The protein below binds the small molecule below.
Small molecule (SMILES): CC(C)C[C@H](NC(=O)[C@H](Cc1ccc(O)cc1)NC(=O)[C@H](CCC(N)=O)NC(=O)CN)C(=O)O

Binding-site contacts:
Ligand atom CB contacts residue SER146 of chain 1.C at 3.8 Å.
Ligand atom CD1 contacts residue ARG26 of chain 1.D at 3.7 Å.
Ligand atom CZ contacts residue GLY23 of chain 1.D at 3.7 Å.
Ligand atom N contacts residue SER146 of chain 1.C at 3.5 Å (h-bond).
Ligand atom N contacts residue ASP144 of chain 1.C at 2.8 Å (salt-bridge).
Ligand atom CD1 contacts residue ALA27 of chain 1.D at 3.8 Å (hydrophobic).
Ligand atom C contacts residue ASN45 of chain 1.D at 3.8 Å.
Ligand atom O contacts residue SER146 of chain 1.C at 3.3 Å (h-bond).
Ligand atom NE2 contacts residue ILE147 of chain 1.C at 2.3 Å (h-bond).
Ligand atom CB contacts residue ARG26 of chain 1.D at 3.4 Å.
Ligand atom CZ contacts residue ARG26 of chain 1.D at 3.7 Å.
Ligand atom CD contacts residue ILE147 of chain 1.C at 3.1 Å (hydrophobic).
Ligand atom CD1 contacts residue GLY23 of chain 1.D at 3.5 Å.
Ligand atom CE1 contacts residue GLY23 of chain 1.D at 3.0 Å.
Ligand atom CD1 contacts residue PRO46 of chain 1.D at 3.7 Å (hydrophobic).
Ligand atom CA contacts residue LYS28 of chain 1.D at 3.7 Å.
Ligand atom OH contacts residue GLU119 of chain 1.D at 3.6 Å.
Ligand atom CA contacts residue SER146 of chain 1.C at 3.3 Å.
Ligand atom O contacts residue GLY66 of chain 1.D at 3.7 Å.
Ligand atom OH contacts residue ARG26 of chain 1.D at 3.4 Å (salt-bridge).
Ligand atom N contacts residue SER146 of chain 1.C at 3.4 Å (h-bond).
Ligand atom OXT contacts residue LYS52 of chain 1.D at 3.8 Å.
Ligand atom CG contacts residue ARG26 of chain 1.D at 3.3 Å.
Ligand atom CB contacts residue LYS28 of chain 1.D at 3.5 Å.
Ligand atom OH contacts residue GLY23 of chain 1.D at 3.9 Å.
Ligand atom O contacts residue LYS67 of chain 1.D at 3.2 Å.
Ligand atom CB contacts residue ALA27 of chain 1.D at 3.8 Å (hydrophobic).
Ligand atom O contacts residue PHE68 of chain 1.D at 2.8 Å (h-bond).
Ligand atom OE1 contacts residue ILE147 of chain 1.C at 3.7 Å.
Ligand atom O contacts residue GLY66 of chain 1.D at 3.4 Å (h-bond).
Ligand atom CA contacts residue ASP144 of chain 1.C at 3.5 Å.
Ligand atom CG contacts residue PHE68 of chain 1.D at 3.6 Å (hydrophobic).
Ligand atom CD1 contacts residue GLY66 of chain 1.D at 3.5 Å.
Ligand atom C contacts residue SER146 of chain 1.C at 3.0 Å.
Ligand atom O contacts residue LYS52 of chain 1.D at 3.8 Å.
Ligand atom CD1 contacts residue LYS67 of chain 1.D at 3.9 Å.
Ligand atom CA contacts residue GLY66 of chain 1.D at 3.4 Å.
Ligand atom CD2 contacts residue ARG26 of chain 1.D at 3.6 Å.
Ligand atom CE2 contacts residue ARG26 of chain 1.D at 3.7 Å.
Ligand atom OXT contacts residue ASN45 of chain 1.D at 2.8 Å (h-bond).

Sequence of chain 1.D:
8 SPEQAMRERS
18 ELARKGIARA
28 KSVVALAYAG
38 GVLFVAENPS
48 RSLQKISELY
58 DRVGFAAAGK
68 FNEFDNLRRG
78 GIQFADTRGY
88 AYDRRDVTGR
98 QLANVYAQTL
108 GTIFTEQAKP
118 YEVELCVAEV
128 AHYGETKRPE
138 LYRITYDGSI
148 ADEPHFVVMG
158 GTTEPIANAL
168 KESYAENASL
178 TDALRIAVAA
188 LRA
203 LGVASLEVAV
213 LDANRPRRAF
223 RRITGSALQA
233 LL

Sequence of chain 1.C:
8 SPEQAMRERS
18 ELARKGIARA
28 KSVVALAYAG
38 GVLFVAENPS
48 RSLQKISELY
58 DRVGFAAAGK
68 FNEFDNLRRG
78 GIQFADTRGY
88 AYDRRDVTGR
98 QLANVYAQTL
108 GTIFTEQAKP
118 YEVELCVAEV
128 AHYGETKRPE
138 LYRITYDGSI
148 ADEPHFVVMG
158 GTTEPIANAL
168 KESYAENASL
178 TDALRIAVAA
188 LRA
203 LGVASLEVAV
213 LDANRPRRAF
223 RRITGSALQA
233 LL